Sequence of chain 1.F:
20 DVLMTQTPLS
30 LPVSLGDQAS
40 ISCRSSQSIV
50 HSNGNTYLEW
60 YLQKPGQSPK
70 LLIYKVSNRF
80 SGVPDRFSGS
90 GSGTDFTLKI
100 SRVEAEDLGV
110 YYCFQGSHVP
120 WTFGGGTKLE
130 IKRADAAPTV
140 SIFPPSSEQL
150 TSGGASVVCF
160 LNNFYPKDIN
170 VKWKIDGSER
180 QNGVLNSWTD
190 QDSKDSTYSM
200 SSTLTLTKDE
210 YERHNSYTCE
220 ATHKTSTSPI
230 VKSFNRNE

Sequence of chain 1.C:
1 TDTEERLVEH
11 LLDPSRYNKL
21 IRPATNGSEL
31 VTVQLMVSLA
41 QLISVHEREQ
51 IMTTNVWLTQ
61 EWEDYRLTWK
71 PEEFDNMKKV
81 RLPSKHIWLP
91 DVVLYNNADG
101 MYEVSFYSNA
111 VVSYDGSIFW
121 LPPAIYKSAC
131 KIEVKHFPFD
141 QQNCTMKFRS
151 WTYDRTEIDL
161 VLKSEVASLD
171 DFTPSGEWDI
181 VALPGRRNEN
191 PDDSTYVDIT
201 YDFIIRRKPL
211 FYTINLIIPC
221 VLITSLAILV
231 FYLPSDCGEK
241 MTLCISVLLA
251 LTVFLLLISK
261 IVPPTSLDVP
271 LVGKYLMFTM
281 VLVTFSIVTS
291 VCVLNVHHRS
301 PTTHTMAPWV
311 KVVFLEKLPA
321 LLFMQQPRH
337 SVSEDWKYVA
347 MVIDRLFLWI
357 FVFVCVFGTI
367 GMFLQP

Binding-site contacts:
Ligand atom C8 contacts residue ARG186 of chain 1.C at 4.1 Å.
Ligand atom C3 contacts residue ASP202 of chain 1.C at 4.1 Å.
Ligand atom N2 contacts residue ILE204 of chain 1.C at 4.1 Å.
Ligand atom C1 contacts residue ILE204 of chain 1.C at 4.3 Å (hydrophobic).
Ligand atom N2 contacts residue ASN52 of chain 1.F at 3.9 Å.
Ligand atom C7 contacts residue TYR122 of chain 1.G at 3.9 Å (hydrophobic).
Ligand atom O7 contacts residue ASN143 of chain 1.C at 2.6 Å (h-bond).
Ligand atom N2 contacts residue ASN143 of chain 1.C at 2.9 Å (h-bond).
Ligand atom C8 contacts residue ASN52 of chain 1.F at 4.0 Å.
Ligand atom C7 contacts residue ARG186 of chain 1.C at 3.1 Å.
Ligand atom C3 contacts residue ARG186 of chain 1.C at 3.8 Å.
Ligand atom C5 contacts residue ASP202 of chain 1.C at 4.2 Å.
Ligand atom O3 contacts residue ARG186 of chain 1.C at 3.3 Å (salt-bridge).
Ligand atom C2 contacts residue TYR122 of chain 1.G at 3.9 Å (hydrophobic).
Ligand atom C7 contacts residue ILE204 of chain 1.C at 3.9 Å (hydrophobic).
Ligand atom C4 contacts residue ASN143 of chain 1.C at 4.2 Å.
Ligand atom C2 contacts residue ASN143 of chain 1.C at 2.5 Å.
Ligand atom C6 contacts residue ASN54 of chain 1.F at 3.2 Å.
Ligand atom C8 contacts residue ASN143 of chain 1.C at 4.2 Å.
Ligand atom C7 contacts residue ASN143 of chain 1.C at 3.0 Å.
Ligand atom C8 contacts residue TYR122 of chain 1.G at 3.9 Å (hydrophobic).
Ligand atom O7 contacts residue ILE204 of chain 1.C at 4.3 Å.
Ligand atom C5 contacts residue ASN143 of chain 1.C at 3.6 Å.
Ligand atom O6 contacts residue ASN54 of chain 1.F at 3.2 Å (h-bond).
Ligand atom O6 contacts residue ARG186 of chain 1.C at 4.1 Å.
Ligand atom O5 contacts residue ASN143 of chain 1.C at 2.3 Å (h-bond).
Ligand atom C6 contacts residue ARG186 of chain 1.C at 4.3 Å.
Ligand atom C8 contacts residue ILE204 of chain 1.C at 3.8 Å (hydrophobic).
Ligand atom O3 contacts residue ASN52 of chain 1.F at 3.7 Å.
Ligand atom O7 contacts residue ARG186 of chain 1.C at 2.6 Å (salt-bridge).
Ligand atom C3 contacts residue ASN143 of chain 1.C at 3.8 Å.
Ligand atom N2 contacts residue TYR122 of chain 1.G at 3.1 Å (h-bond).
Ligand atom N2 contacts residue ARG186 of chain 1.C at 3.4 Å (salt-bridge).
Ligand atom C7 contacts residue ASN52 of chain 1.F at 3.8 Å.
Ligand atom C2 contacts residue ARG186 of chain 1.C at 3.3 Å.
Ligand atom C1 contacts residue ASN143 of chain 1.C at 1.4 Å.
Ligand atom C8 contacts residue TYR121 of chain 1.G at 3.9 Å (hydrophobic).
Ligand atom C1 contacts residue TYR122 of chain 1.G at 4.1 Å (hydrophobic).
Ligand atom O7 contacts residue ASN52 of chain 1.F at 3.5 Å.
Ligand atom C3 contacts residue TYR122 of chain 1.G at 4.0 Å (hydrophobic).

Sequence of chain 1.G:
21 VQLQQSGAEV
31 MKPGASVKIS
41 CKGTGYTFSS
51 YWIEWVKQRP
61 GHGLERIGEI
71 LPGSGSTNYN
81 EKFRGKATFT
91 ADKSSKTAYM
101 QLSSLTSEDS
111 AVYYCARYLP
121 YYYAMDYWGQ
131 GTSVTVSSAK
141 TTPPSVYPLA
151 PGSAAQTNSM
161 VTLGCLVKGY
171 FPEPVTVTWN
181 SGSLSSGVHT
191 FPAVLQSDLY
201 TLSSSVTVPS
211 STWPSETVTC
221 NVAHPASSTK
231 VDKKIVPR

A protein and the small-molecule ligand that binds it are described below.
Small molecule (SMILES): CC(=O)N[C@H]1[C@H](O[C@H]2[C@H](O)[C@@H](NC(C)=O)CO[C@@H]2CO)O[C@H](CO)[C@@H](O[C@@H]2O[C@H](CO)[C@@H](O)[C@H](O)[C@@H]2O)[C@@H]1O